Sequence of chain 1.A:
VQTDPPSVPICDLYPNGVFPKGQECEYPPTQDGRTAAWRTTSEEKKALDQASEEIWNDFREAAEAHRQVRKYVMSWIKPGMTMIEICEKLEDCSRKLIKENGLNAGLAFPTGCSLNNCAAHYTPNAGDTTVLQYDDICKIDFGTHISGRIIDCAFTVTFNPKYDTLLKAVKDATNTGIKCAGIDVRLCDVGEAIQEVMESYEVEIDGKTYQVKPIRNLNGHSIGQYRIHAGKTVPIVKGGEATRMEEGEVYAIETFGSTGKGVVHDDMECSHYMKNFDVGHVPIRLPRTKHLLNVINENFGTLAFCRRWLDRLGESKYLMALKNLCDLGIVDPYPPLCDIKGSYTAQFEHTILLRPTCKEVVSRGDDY

A small-molecule ligand and the protein it binds are described below.
Small molecule (SMILES): CO[C@H]1[C@H]([C@@]2(C)O[C@H]2CC=C(C)C)[C@](C)(O)CC[C@H]1OC(=O)NC1CCC(N)CC1

Binding-site contacts:
Ligand atom C14 contacts residue HIS137 of chain 1.B at 3.1 Å.
Ligand atom C1 contacts residue HIS237 of chain 1.B at 3.8 Å.
Ligand atom O5 contacts residue LEU234 of chain 1.B at 3.5 Å.
Ligand atom C9 contacts residue ALA320 of chain 1.B at 4.0 Å (hydrophobic).
Ligand atom O3 contacts residue HIS237 of chain 1.B at 3.8 Å.
Ligand atom C2 contacts residue ASN235 of chain 1.B at 3.9 Å.
Ligand atom C8 contacts residue ILE244 of chain 1.B at 3.8 Å (hydrophobic).
Ligand atom C12 contacts residue HIS137 of chain 1.B at 2.8 Å.
Ligand atom C7 contacts residue MET290 of chain 1.B at 4.0 Å (hydrophobic).
Ligand atom C1 contacts residue GLY236 of chain 1.B at 4.0 Å.
Ligand atom O5 contacts residue ASN235 of chain 1.B at 3.1 Å (h-bond).
Ligand atom O3 contacts residue MN1 of chain 1.H at 3.4 Å.
Ligand atom C1 contacts residue HIS245 of chain 1.B at 3.7 Å.
Ligand atom N2 contacts residue CYS27 of chain 1.A at 3.7 Å.
Ligand atom C11 contacts residue HIS288 of chain 1.B at 4.0 Å.
Ligand atom N2 contacts residue ASP28 of chain 1.A at 3.5 Å (salt-bridge).
Ligand atom C13 contacts residue HIS137 of chain 1.B at 1.7 Å.
Ligand atom C19 contacts residue ASN233 of chain 1.B at 3.4 Å.
Ligand atom C10 contacts residue PHE125 of chain 1.B at 3.7 Å (hydrophobic).
Ligand atom C3 contacts residue HIS137 of chain 1.B at 3.5 Å.
Ligand atom C19 contacts residue LEU234 of chain 1.B at 4.0 Å (hydrophobic).
Ligand atom O2 contacts residue TYR350 of chain 1.B at 3.8 Å.
Ligand atom C5 contacts residue HIS245 of chain 1.B at 4.0 Å.
Ligand atom C7 contacts residue TYR350 of chain 1.B at 3.7 Å (hydrophobic).
Ligand atom N1 contacts residue LEU234 of chain 1.B at 3.5 Å.
Ligand atom C10 contacts residue HIS288 of chain 1.B at 4.0 Å.
Ligand atom C5 contacts residue HIS237 of chain 1.B at 3.7 Å.
Ligand atom C16 contacts residue ASN235 of chain 1.B at 3.2 Å.
Ligand atom C18 contacts residue ASN233 of chain 1.B at 3.4 Å.
Ligand atom C15 contacts residue GLU270 of chain 1.B at 4.0 Å.
Ligand atom O4 contacts residue LEU234 of chain 1.B at 3.6 Å.
Ligand atom C17 contacts residue LEU234 of chain 1.B at 3.4 Å (hydrophobic).
Ligand atom O5 contacts residue ASN233 of chain 1.B at 4.0 Å.
Ligand atom C10 contacts residue ALA320 of chain 1.B at 3.9 Å (hydrophobic).
Ligand atom O3 contacts residue HIS137 of chain 1.B at 3.9 Å.
Ligand atom C15 contacts residue ASN235 of chain 1.B at 3.6 Å.
Ligand atom C11 contacts residue HIS137 of chain 1.B at 4.0 Å.
Ligand atom C11 contacts residue TYR350 of chain 1.B at 3.6 Å (hydrophobic).
Ligand atom C20 contacts residue ASN233 of chain 1.B at 3.4 Å.
Ligand atom C1 contacts residue ASN235 of chain 1.B at 3.8 Å.

Sequence of chain 1.B:
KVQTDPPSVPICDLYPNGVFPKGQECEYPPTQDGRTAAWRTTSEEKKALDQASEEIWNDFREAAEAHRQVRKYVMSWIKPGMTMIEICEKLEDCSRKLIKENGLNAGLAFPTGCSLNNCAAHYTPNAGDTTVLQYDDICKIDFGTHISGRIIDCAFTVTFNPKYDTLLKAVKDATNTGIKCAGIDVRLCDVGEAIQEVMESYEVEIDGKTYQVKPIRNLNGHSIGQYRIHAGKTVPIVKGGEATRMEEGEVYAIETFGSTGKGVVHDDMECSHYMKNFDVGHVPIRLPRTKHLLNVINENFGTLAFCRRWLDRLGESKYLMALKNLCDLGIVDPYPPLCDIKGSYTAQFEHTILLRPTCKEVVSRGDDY